Binding-site contacts:
Ligand atom C8 contacts residue ASN214 of chain 1.A at 3.4 Å.
Ligand atom C1 contacts residue ASN214 of chain 1.A at 1.4 Å.
Ligand atom C5 contacts residue ASN214 of chain 1.A at 3.6 Å.
Ligand atom C7 contacts residue LEU215 of chain 1.A at 4.1 Å (hydrophobic).
Ligand atom C8 contacts residue LEU215 of chain 1.A at 4.0 Å (hydrophobic).
Ligand atom C3 contacts residue ASN214 of chain 1.A at 3.8 Å.
Ligand atom N2 contacts residue SER216 of chain 1.A at 4.4 Å.
Ligand atom O5 contacts residue SER216 of chain 1.A at 3.9 Å.
Ligand atom O6 contacts residue LEU223 of chain 1.A at 3.3 Å.
Ligand atom C2 contacts residue SER216 of chain 1.A at 3.7 Å.
Ligand atom C7 contacts residue SER216 of chain 1.A at 4.1 Å.
Ligand atom N2 contacts residue LEU215 of chain 1.A at 4.5 Å.
Ligand atom O5 contacts residue ASN214 of chain 1.A at 2.3 Å (h-bond).
Ligand atom C2 contacts residue ASN214 of chain 1.A at 2.5 Å.
Ligand atom O7 contacts residue LEU215 of chain 1.A at 4.2 Å.
Ligand atom C7 contacts residue ASN214 of chain 1.A at 3.6 Å.
Ligand atom N2 contacts residue ASN214 of chain 1.A at 3.0 Å (h-bond).
Ligand atom O7 contacts residue SER216 of chain 1.A at 3.6 Å (h-bond).
Ligand atom C4 contacts residue ASN214 of chain 1.A at 4.2 Å.
Ligand atom C1 contacts residue SER216 of chain 1.A at 3.8 Å.

This small molecule binds to this protein.
Small molecule (SMILES): CC(=O)N[C@H]1[C@H](O[C@H]2[C@H](O)[C@@H](NC(C)=O)CO[C@@H]2CO)O[C@H](CO)[C@@H](O)[C@@H]1O

Sequence of chain 1.A:
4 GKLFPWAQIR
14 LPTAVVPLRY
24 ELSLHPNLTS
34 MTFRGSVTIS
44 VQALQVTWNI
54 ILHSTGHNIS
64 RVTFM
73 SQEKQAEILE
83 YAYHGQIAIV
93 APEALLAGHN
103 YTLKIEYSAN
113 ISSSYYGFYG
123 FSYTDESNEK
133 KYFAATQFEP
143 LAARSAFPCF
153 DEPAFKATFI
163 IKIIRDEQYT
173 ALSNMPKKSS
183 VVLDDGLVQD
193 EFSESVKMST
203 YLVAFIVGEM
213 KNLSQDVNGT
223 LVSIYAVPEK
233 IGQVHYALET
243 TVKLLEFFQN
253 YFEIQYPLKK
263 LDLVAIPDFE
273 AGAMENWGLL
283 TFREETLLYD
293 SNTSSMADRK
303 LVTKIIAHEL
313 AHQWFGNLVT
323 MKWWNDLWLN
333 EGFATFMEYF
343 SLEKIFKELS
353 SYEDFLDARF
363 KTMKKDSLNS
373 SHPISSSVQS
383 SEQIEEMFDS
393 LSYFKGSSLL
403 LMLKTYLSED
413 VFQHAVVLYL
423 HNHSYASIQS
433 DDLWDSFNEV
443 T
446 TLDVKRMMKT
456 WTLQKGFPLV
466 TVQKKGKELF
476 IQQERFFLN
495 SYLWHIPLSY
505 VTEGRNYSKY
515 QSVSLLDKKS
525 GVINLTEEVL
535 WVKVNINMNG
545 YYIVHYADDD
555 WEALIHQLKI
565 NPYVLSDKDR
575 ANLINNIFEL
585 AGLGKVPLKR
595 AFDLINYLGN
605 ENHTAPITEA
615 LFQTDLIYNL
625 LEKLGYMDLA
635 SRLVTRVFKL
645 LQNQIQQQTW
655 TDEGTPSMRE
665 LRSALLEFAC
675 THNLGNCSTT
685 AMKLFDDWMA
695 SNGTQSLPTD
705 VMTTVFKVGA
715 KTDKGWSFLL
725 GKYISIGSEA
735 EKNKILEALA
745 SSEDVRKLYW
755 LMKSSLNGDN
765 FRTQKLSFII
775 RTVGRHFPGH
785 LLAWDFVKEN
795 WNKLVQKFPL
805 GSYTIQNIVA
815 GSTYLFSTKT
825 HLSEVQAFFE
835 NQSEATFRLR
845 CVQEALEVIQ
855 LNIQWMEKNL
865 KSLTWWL